Sequence of chain 1.H:
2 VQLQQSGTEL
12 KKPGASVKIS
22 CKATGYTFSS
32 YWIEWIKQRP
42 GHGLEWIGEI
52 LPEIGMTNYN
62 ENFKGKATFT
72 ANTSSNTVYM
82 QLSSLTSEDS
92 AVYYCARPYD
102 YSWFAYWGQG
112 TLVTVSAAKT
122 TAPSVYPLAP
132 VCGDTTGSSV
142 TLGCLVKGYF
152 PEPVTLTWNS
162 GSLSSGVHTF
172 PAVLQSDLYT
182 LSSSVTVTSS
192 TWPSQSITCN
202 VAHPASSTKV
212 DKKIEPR

A protein and the small-molecule ligand that binds it are described below.
Small molecule (SMILES): CC(=O)N[C@H]1[C@H](O[C@H]2[C@H](O)[C@@H](NC(C)=O)CO[C@@H]2CO)O[C@H](CO)[C@@H](O[C@@H]2O[C@H](CO[C@H]3O[C@H](CO)[C@@H](O)[C@H](O)[C@@H]3O)[C@@H](O)[C@H](O[C@H]3O[C@H](CO)[C@@H](O)[C@H](O)[C@@H]3O)[C@@H]2O)[C@@H]1O

Sequence of chain 1.A:
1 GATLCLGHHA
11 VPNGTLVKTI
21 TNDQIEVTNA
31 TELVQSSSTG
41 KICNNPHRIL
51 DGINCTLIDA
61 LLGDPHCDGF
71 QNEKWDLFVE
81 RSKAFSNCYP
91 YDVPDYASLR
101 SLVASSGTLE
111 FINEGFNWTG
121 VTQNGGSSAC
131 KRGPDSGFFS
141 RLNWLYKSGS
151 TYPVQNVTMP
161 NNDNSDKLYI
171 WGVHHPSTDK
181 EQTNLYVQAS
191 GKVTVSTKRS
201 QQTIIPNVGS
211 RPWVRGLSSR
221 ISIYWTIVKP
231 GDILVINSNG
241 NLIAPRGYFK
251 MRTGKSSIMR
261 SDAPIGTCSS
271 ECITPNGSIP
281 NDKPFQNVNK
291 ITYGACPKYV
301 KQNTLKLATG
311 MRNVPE

Binding-site contacts:
Ligand atom C5 contacts residue THR158 of chain 1.E at 4.0 Å.
Ligand atom C6 contacts residue SER75 of chain 1.H at 4.2 Å.
Ligand atom C5 contacts residue TRP213 of chain 1.A at 4.0 Å (hydrophobic).
Ligand atom O7 contacts residue ASN156 of chain 1.E at 3.4 Å (h-bond).
Ligand atom O4 contacts residue TRP213 of chain 1.A at 4.3 Å.
Ligand atom C6 contacts residue TRP213 of chain 1.A at 3.7 Å (hydrophobic).
Ligand atom C2 contacts residue SER210 of chain 1.A at 4.1 Å.
Ligand atom C1 contacts residue SER210 of chain 1.A at 4.1 Å.
Ligand atom C4 contacts residue TRP213 of chain 1.A at 4.0 Å (hydrophobic).
Ligand atom C6 contacts residue THR158 of chain 1.E at 3.0 Å.
Ligand atom C3 contacts residue SER210 of chain 1.A at 4.3 Å.
Ligand atom C5 contacts residue ASN156 of chain 1.E at 3.6 Å.
Ligand atom C2 contacts residue TRP213 of chain 1.A at 4.0 Å (hydrophobic).
Ligand atom O6 contacts residue TRP213 of chain 1.A at 4.0 Å.
Ligand atom O5 contacts residue TRP213 of chain 1.A at 4.4 Å.
Ligand atom C7 contacts residue TRP213 of chain 1.A at 3.8 Å (hydrophobic).
Ligand atom O3 contacts residue TRP213 of chain 1.A at 3.7 Å.
Ligand atom C4 contacts residue NAG2 of chain 1.X at 4.2 Å.
Ligand atom O6 contacts residue THR158 of chain 1.E at 3.8 Å.
Ligand atom O7 contacts residue TRP213 of chain 1.A at 2.9 Å (h-bond).
Ligand atom C2 contacts residue ASN156 of chain 1.E at 2.5 Å.
Ligand atom C4 contacts residue ASN156 of chain 1.E at 4.3 Å.
Ligand atom O3 contacts residue NAG2 of chain 1.X at 4.3 Å.
Ligand atom O5 contacts residue THR158 of chain 1.E at 4.4 Å.
Ligand atom O4 contacts residue NAG2 of chain 1.X at 4.0 Å.
Ligand atom C1 contacts residue ASN156 of chain 1.E at 1.4 Å.
Ligand atom C8 contacts residue ILE233 of chain 1.E at 3.5 Å (hydrophobic).
Ligand atom O5 contacts residue ASN156 of chain 1.E at 2.3 Å (h-bond).
Ligand atom O7 contacts residue PRO212 of chain 1.A at 3.5 Å.
Ligand atom O4 contacts residue SER218 of chain 1.A at 4.4 Å.
Ligand atom C8 contacts residue THR158 of chain 1.E at 4.1 Å.
Ligand atom C7 contacts residue SER210 of chain 1.A at 4.2 Å.
Ligand atom N2 contacts residue ASN156 of chain 1.E at 2.9 Å (h-bond).
Ligand atom C3 contacts residue ASN156 of chain 1.E at 3.8 Å.
Ligand atom C3 contacts residue TRP213 of chain 1.A at 4.4 Å (hydrophobic).
Ligand atom C7 contacts residue ASN156 of chain 1.E at 3.5 Å.
Ligand atom O7 contacts residue ARG211 of chain 1.A at 4.0 Å.
Ligand atom C8 contacts residue TRP213 of chain 1.A at 4.3 Å (hydrophobic).
Ligand atom C8 contacts residue THR178 of chain 1.A at 4.2 Å.
Ligand atom N2 contacts residue SER210 of chain 1.A at 3.3 Å (h-bond).

Sequence of chain 1.E:
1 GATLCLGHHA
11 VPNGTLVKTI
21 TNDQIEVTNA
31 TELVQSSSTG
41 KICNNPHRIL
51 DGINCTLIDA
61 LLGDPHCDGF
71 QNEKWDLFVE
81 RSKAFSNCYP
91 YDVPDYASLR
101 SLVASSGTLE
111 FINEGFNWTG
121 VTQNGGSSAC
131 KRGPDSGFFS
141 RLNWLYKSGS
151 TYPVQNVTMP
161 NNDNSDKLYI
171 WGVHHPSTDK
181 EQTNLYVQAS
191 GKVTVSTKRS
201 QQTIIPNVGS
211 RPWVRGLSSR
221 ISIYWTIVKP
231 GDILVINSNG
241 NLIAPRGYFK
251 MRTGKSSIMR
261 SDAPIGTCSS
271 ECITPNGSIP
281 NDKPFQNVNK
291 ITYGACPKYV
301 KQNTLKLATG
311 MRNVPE